Sequence of chain 1.B:
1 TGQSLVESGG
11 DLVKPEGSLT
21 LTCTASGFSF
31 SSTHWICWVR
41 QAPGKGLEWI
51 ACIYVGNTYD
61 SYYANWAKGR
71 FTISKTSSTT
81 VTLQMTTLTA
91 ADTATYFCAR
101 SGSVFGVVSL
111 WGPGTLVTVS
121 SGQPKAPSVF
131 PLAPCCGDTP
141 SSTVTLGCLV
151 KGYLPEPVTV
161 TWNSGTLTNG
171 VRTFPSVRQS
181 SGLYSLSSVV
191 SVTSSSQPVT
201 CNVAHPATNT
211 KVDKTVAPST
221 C

Sequence of chain 1.A:
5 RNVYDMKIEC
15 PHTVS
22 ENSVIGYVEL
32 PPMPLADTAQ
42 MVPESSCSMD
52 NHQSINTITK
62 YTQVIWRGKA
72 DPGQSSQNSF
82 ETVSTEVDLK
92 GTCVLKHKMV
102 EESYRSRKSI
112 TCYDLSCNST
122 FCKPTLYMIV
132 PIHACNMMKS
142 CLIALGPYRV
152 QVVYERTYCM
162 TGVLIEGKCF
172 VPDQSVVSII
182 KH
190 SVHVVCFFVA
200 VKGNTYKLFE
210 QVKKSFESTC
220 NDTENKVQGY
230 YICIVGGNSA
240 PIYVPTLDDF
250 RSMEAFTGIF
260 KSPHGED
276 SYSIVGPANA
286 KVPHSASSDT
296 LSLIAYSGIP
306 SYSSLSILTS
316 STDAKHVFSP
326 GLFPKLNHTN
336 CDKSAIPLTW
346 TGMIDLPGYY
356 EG

The protein below binds the small molecule below.
Small molecule (SMILES): CC(=O)N[C@H]1[C@H](O[C@H]2[C@H](O)[C@@H](NC(C)=O)CO[C@@H]2CO)O[C@H](CO)[C@@H](O[C@@H]2O[C@H](CO[C@H]3O[C@H](CO[C@H]4O[C@H](CO)[C@@H](O)[C@H](O)[C@@H]4O)[C@@H](O)[C@H](O[C@H]4O[C@H](CO)[C@@H](O)[C@H](O)[C@@H]4O)[C@@H]3O)[C@@H](O)[C@H](O[C@H]3O[C@H](CO)[C@@H](O)[C@H](O)[C@@H]3O)[C@@H]2O)[C@@H]1O

Binding-site contacts:
Ligand atom O7 contacts residue THR121 of chain 1.A at 3.8 Å.
Ligand atom C7 contacts residue ASN119 of chain 1.A at 3.3 Å.
Ligand atom C7 contacts residue THR121 of chain 1.A at 3.7 Å.
Ligand atom O6 contacts residue TYR59 of chain 1.B at 3.6 Å (h-bond).
Ligand atom C1 contacts residue THR121 of chain 1.A at 3.6 Å.
Ligand atom C3 contacts residue ASN119 of chain 1.A at 3.8 Å.
Ligand atom N2 contacts residue ASN119 of chain 1.A at 3.0 Å (h-bond).
Ligand atom N2 contacts residue THR121 of chain 1.A at 2.9 Å (h-bond).
Ligand atom C2 contacts residue ASN119 of chain 1.A at 2.5 Å.
Ligand atom C5 contacts residue ASN119 of chain 1.A at 3.6 Å.
Ligand atom O5 contacts residue PRO305 of chain 1.A at 3.1 Å.
Ligand atom N2 contacts residue ASP60 of chain 1.B at 3.3 Å (salt-bridge).
Ligand atom C6 contacts residue THR58 of chain 1.B at 3.5 Å.
Ligand atom O3 contacts residue THR58 of chain 1.B at 3.0 Å (h-bond).
Ligand atom O6 contacts residue THR58 of chain 1.B at 3.4 Å (h-bond).
Ligand atom O5 contacts residue ASN119 of chain 1.A at 2.3 Å (h-bond).
Ligand atom C3 contacts residue ASP60 of chain 1.B at 3.4 Å.
Ligand atom C3 contacts residue THR58 of chain 1.B at 3.9 Å.
Ligand atom O4 contacts residue TYR59 of chain 1.B at 3.7 Å.
Ligand atom C8 contacts residue THR58 of chain 1.B at 3.5 Å.
Ligand atom O7 contacts residue TYR54 of chain 1.B at 3.9 Å.
Ligand atom C5 contacts residue PHE122 of chain 1.A at 3.5 Å (hydrophobic).
Ligand atom O5 contacts residue GLY303 of chain 1.A at 3.7 Å.
Ligand atom O3 contacts residue TYR59 of chain 1.B at 2.7 Å (h-bond).
Ligand atom C3 contacts residue TYR59 of chain 1.B at 3.9 Å (hydrophobic).
Ligand atom C1 contacts residue ASN119 of chain 1.A at 1.4 Å.
Ligand atom O6 contacts residue PRO33 of chain 1.A at 3.3 Å.
Ligand atom C3 contacts residue PHE122 of chain 1.A at 3.7 Å (hydrophobic).
Ligand atom C2 contacts residue THR121 of chain 1.A at 3.6 Å.
Ligand atom O3 contacts residue ASP60 of chain 1.B at 3.3 Å.
Ligand atom C1 contacts residue PHE122 of chain 1.A at 3.9 Å (hydrophobic).
Ligand atom C1 contacts residue GLY303 of chain 1.A at 3.6 Å.
Ligand atom O5 contacts residue PHE122 of chain 1.A at 3.8 Å.
Ligand atom C6 contacts residue PRO305 of chain 1.A at 3.6 Å (hydrophobic).
Ligand atom C8 contacts residue GLY303 of chain 1.A at 3.2 Å.
Ligand atom O5 contacts residue TYR59 of chain 1.B at 3.8 Å.
Ligand atom C2 contacts residue GLY303 of chain 1.A at 3.8 Å.
Ligand atom C8 contacts residue ASN119 of chain 1.A at 3.2 Å.
Ligand atom C2 contacts residue TYR59 of chain 1.B at 3.8 Å (hydrophobic).
Ligand atom O5 contacts residue THR58 of chain 1.B at 3.4 Å (h-bond).